Sequence of chain 1.B:
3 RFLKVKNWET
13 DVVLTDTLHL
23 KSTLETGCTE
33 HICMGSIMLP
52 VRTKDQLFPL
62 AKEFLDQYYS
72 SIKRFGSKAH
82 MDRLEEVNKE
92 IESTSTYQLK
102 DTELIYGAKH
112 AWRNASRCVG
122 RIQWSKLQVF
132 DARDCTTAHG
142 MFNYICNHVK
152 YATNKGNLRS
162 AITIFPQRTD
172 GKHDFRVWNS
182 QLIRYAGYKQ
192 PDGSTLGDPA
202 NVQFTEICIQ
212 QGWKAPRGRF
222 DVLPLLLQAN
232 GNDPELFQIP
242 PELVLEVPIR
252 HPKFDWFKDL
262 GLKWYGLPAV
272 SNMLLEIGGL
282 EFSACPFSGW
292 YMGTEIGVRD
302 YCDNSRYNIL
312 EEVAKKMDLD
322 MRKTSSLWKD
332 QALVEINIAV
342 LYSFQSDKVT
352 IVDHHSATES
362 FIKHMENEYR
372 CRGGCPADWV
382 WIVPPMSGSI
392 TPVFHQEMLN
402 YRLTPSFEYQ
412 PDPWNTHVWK

Binding-site contacts:
Ligand atom O2 contacts residue HEM1 of chain 1.I at 3.4 Å.
Ligand atom CA contacts residue GLU296 of chain 1.B at 3.3 Å.
Ligand atom NH1 contacts residue PRO269 of chain 1.B at 4.1 Å.
Ligand atom N1' contacts residue GLN182 of chain 1.B at 4.0 Å.
Ligand atom O2 contacts residue SER289 of chain 1.B at 3.4 Å.
Ligand atom C1' contacts residue GLN182 of chain 1.B at 3.9 Å.
Ligand atom O3 contacts residue PRO269 of chain 1.B at 3.4 Å.
Ligand atom NH1 contacts residue HEM1 of chain 1.I at 3.9 Å.
Ligand atom CZ contacts residue GLU296 of chain 1.B at 3.5 Å.
Ligand atom O2 contacts residue PHE288 of chain 1.B at 4.1 Å.
Ligand atom NO contacts residue PRO269 of chain 1.B at 3.8 Å.
Ligand atom O3 contacts residue GLY290 of chain 1.B at 3.2 Å (h-bond).
Ligand atom NO contacts residue TRP291 of chain 1.B at 4.1 Å.
Ligand atom CG contacts residue VAL271 of chain 1.B at 3.6 Å (hydrophobic).
Ligand atom O3 contacts residue TRP291 of chain 1.B at 2.9 Å (h-bond).
Ligand atom CZ contacts residue PRO269 of chain 1.B at 4.0 Å (hydrophobic).
Ligand atom NH2 contacts residue TRP291 of chain 1.B at 3.1 Å (h-bond).
Ligand atom CZ contacts residue HEM1 of chain 1.I at 3.8 Å.
Ligand atom NE contacts residue GLU296 of chain 1.B at 2.7 Å (salt-bridge).
Ligand atom CG contacts residue GLU296 of chain 1.B at 3.9 Å.
Ligand atom NH2 contacts residue GLU296 of chain 1.B at 2.9 Å (salt-bridge).
Ligand atom O2 contacts residue GLY290 of chain 1.B at 2.8 Å (h-bond).
Ligand atom NO contacts residue HEM1 of chain 1.I at 3.5 Å.
Ligand atom N contacts residue HEM1 of chain 1.I at 3.9 Å.
Ligand atom CB contacts residue GLU296 of chain 1.B at 3.2 Å.
Ligand atom CD contacts residue GLU296 of chain 1.B at 3.5 Å.
Ligand atom O2 contacts residue PRO269 of chain 1.B at 3.7 Å.
Ligand atom C contacts residue HEM1 of chain 1.I at 3.7 Å.
Ligand atom CA contacts residue HEM1 of chain 1.I at 3.4 Å.
Ligand atom NE contacts residue HEM1 of chain 1.I at 3.9 Å.
Ligand atom CD contacts residue VAL271 of chain 1.B at 4.0 Å (hydrophobic).
Ligand atom NH2 contacts residue PRO269 of chain 1.B at 4.0 Å.
Ligand atom N contacts residue TYR292 of chain 1.B at 4.1 Å.
Ligand atom NO contacts residue GLY290 of chain 1.B at 3.4 Å (h-bond).
Ligand atom C contacts residue GLN182 of chain 1.B at 3.2 Å.
Ligand atom N1' contacts residue HEM1 of chain 1.I at 3.0 Å (h-bond).
Ligand atom N contacts residue GLU296 of chain 1.B at 2.8 Å (salt-bridge).
Ligand atom CD contacts residue HEM1 of chain 1.I at 3.7 Å.
Ligand atom O3 contacts residue HEM1 of chain 1.I at 3.3 Å.
Ligand atom NH2 contacts residue HEM1 of chain 1.I at 3.4 Å.

This small molecule binds to this protein.
Small molecule (SMILES): N=C(NCCC[C@H](N)CNCCN)N[N+](=O)[O-]